Binding-site contacts:
Ligand atom CBK contacts residue PO41 of chain 1.AA at 3.3 Å.
Ligand atom CBL contacts residue SER216 of chain 1.D at 4.0 Å.
Ligand atom O3 contacts residue PHE129 of chain 1.D at 3.8 Å.
Ligand atom OBF contacts residue PO41 of chain 1.AA at 4.0 Å.
Ligand atom CBG contacts residue PO41 of chain 1.AA at 3.7 Å.
Ligand atom O3 contacts residue GLY105 of chain 1.D at 3.0 Å (h-bond).
Ligand atom C3 contacts residue ASP87 of chain 1.D at 3.5 Å.
Ligand atom N2 contacts residue ASN131 of chain 1.D at 3.4 Å (h-bond).
Ligand atom CBE contacts residue PO41 of chain 1.AA at 3.2 Å.
Ligand atom O5 contacts residue LEU215 of chain 1.D at 3.8 Å.
Ligand atom O3 contacts residue ASP87 of chain 1.D at 2.5 Å (salt-bridge).
Ligand atom CBK contacts residue ASN131 of chain 1.D at 3.8 Å.
Ligand atom C4 contacts residue ASP87 of chain 1.D at 3.4 Å.
Ligand atom OBH contacts residue GLY105 of chain 1.D at 3.2 Å (h-bond).
Ligand atom C6 contacts residue PHE129 of chain 1.D at 4.0 Å (hydrophobic).
Ligand atom O6 contacts residue SER216 of chain 1.D at 2.8 Å (h-bond).
Ligand atom C6 contacts residue SER216 of chain 1.D at 3.6 Å.
Ligand atom OBH contacts residue LEU215 of chain 1.D at 3.5 Å.
Ligand atom C3 contacts residue ASN131 of chain 1.D at 3.4 Å.
Ligand atom C3 contacts residue PHE129 of chain 1.D at 3.5 Å (hydrophobic).
Ligand atom CBG contacts residue GLY105 of chain 1.D at 4.0 Å.
Ligand atom O3 contacts residue GLY104 of chain 1.D at 3.9 Å.
Ligand atom C6 contacts residue HIS219 of chain 1.D at 3.5 Å.
Ligand atom OBH contacts residue GLY104 of chain 1.D at 4.0 Å.
Ligand atom OAT contacts residue SER216 of chain 1.D at 3.6 Å.
Ligand atom CBK contacts residue TRP133 of chain 1.D at 3.9 Å (hydrophobic).
Ligand atom O4 contacts residue GLY214 of chain 1.D at 3.3 Å.
Ligand atom O6 contacts residue HIS219 of chain 1.D at 3.5 Å (h-bond).
Ligand atom C2 contacts residue ASN131 of chain 1.D at 4.1 Å.
Ligand atom O3 contacts residue ASN131 of chain 1.D at 2.9 Å (h-bond).
Ligand atom C6 contacts residue LEU215 of chain 1.D at 4.0 Å (hydrophobic).
Ligand atom C4 contacts residue PHE129 of chain 1.D at 3.7 Å (hydrophobic).
Ligand atom OAT contacts residue LEU215 of chain 1.D at 4.0 Å.
Ligand atom O1 contacts residue LEU215 of chain 1.D at 3.7 Å.
Ligand atom N2 contacts residue PO41 of chain 1.AA at 3.1 Å (h-bond).
Ligand atom O4 contacts residue LEU215 of chain 1.D at 3.0 Å (h-bond).
Ligand atom C5 contacts residue PHE129 of chain 1.D at 3.7 Å (hydrophobic).
Ligand atom CAS contacts residue LEU215 of chain 1.D at 4.1 Å (hydrophobic).
Ligand atom O4 contacts residue ASP87 of chain 1.D at 2.5 Å (salt-bridge).
Ligand atom CBG contacts residue ASN131 of chain 1.D at 3.6 Å.

Sequence of chain 1.D:
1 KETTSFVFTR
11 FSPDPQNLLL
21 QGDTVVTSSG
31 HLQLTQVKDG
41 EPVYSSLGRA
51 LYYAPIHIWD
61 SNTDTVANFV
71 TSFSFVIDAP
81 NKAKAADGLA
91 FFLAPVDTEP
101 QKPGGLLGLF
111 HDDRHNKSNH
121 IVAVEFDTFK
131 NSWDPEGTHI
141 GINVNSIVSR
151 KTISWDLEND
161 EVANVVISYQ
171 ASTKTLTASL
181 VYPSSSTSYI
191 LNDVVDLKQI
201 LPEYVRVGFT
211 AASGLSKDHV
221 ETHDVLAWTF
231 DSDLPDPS

A protein and the small-molecule ligand that binds it are described below.
Small molecule (SMILES): CC(=O)N[C@H]1[C@H](Oc2ccc([N+](=O)[O-])cc2)O[C@H](CO)[C@@H](O[C@@H]2O[C@H](CO)[C@H](O)[C@H](O)[C@H]2NC(C)=O)[C@@H]1O